Sequence of chain 2.A:
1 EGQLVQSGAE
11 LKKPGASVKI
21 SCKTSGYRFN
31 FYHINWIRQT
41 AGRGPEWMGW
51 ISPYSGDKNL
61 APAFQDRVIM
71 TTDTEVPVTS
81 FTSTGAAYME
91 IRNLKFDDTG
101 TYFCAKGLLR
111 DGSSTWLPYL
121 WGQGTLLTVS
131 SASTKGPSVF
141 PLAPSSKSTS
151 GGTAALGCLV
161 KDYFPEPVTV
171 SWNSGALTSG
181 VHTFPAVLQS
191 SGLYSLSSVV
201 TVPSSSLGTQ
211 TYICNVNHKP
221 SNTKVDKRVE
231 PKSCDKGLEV

Sequence of chain 2.E:
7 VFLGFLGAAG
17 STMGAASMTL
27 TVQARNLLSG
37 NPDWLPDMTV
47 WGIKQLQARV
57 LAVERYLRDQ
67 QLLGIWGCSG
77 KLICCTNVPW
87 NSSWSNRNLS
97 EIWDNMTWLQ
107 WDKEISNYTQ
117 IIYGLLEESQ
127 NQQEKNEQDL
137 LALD

Binding-site contacts:
Ligand atom O3 contacts residue HIS33 of chain 2.A at 3.1 Å (h-bond).
Ligand atom N2 contacts residue HIS33 of chain 2.A at 3.2 Å (h-bond).
Ligand atom C2 contacts residue ASN58 of chain 2.D at 2.5 Å.
Ligand atom C6 contacts residue ASP57 of chain 2.A at 3.7 Å.
Ligand atom O6 contacts residue SER113 of chain 2.A at 2.5 Å (h-bond).
Ligand atom O2 contacts residue THR115 of chain 2.A at 3.4 Å.
Ligand atom C8 contacts residue PHE31 of chain 2.A at 3.5 Å (hydrophobic).
Ligand atom O4 contacts residue TYR54 of chain 2.A at 3.7 Å.
Ligand atom C8 contacts residue ARG110 of chain 2.A at 3.7 Å.
Ligand atom C1 contacts residue ARG110 of chain 2.A at 3.5 Å.
Ligand atom N2 contacts residue ASN58 of chain 2.D at 2.9 Å (h-bond).
Ligand atom O5 contacts residue ASN58 of chain 2.D at 2.3 Å (h-bond).
Ligand atom O7 contacts residue ASN58 of chain 2.D at 3.0 Å (h-bond).
Ligand atom O7 contacts residue SER52 of chain 2.A at 3.6 Å.
Ligand atom O2 contacts residue GLY112 of chain 2.A at 2.8 Å (h-bond).
Ligand atom C5 contacts residue ARG110 of chain 2.A at 3.1 Å.
Ligand atom C6 contacts residue PHE31 of chain 2.A at 3.5 Å (hydrophobic).
Ligand atom C4 contacts residue ASP57 of chain 2.A at 3.6 Å.
Ligand atom C8 contacts residue SER17 of chain 2.E at 3.3 Å.
Ligand atom C1 contacts residue ASN58 of chain 2.D at 1.4 Å.
Ligand atom C2 contacts residue GLY112 of chain 2.A at 3.7 Å.
Ligand atom C5 contacts residue GLY112 of chain 2.A at 3.6 Å.
Ligand atom C5 contacts residue TYR54 of chain 2.A at 3.6 Å (hydrophobic).
Ligand atom C7 contacts residue SER17 of chain 2.E at 3.2 Å.
Ligand atom O6 contacts residue GLY112 of chain 2.A at 3.3 Å.
Ligand atom O6 contacts residue PHE31 of chain 2.A at 2.9 Å (h-bond).
Ligand atom C7 contacts residue ASN58 of chain 2.D at 3.2 Å.
Ligand atom C6 contacts residue ASN30 of chain 2.A at 3.4 Å.
Ligand atom O4 contacts residue ASP57 of chain 2.A at 2.5 Å (salt-bridge).
Ligand atom C5 contacts residue ASN58 of chain 2.D at 3.6 Å.
Ligand atom O7 contacts residue SER17 of chain 2.E at 2.4 Å (h-bond).
Ligand atom C7 contacts residue HIS33 of chain 2.A at 3.3 Å.
Ligand atom O4 contacts residue HIS95 of chain 2.B at 3.2 Å.
Ligand atom O5 contacts residue ARG110 of chain 2.A at 3.0 Å (salt-bridge).
Ligand atom C6 contacts residue GLY112 of chain 2.A at 3.4 Å.
Ligand atom O6 contacts residue ASN59 of chain 2.A at 2.6 Å (h-bond).
Ligand atom C6 contacts residue ASN59 of chain 2.A at 3.2 Å.
Ligand atom O6 contacts residue ASP57 of chain 2.A at 2.5 Å (salt-bridge).
Ligand atom O7 contacts residue HIS33 of chain 2.A at 3.7 Å.
Ligand atom O6 contacts residue ARG110 of chain 2.A at 2.7 Å (salt-bridge).

Sequence of chain 2.D:
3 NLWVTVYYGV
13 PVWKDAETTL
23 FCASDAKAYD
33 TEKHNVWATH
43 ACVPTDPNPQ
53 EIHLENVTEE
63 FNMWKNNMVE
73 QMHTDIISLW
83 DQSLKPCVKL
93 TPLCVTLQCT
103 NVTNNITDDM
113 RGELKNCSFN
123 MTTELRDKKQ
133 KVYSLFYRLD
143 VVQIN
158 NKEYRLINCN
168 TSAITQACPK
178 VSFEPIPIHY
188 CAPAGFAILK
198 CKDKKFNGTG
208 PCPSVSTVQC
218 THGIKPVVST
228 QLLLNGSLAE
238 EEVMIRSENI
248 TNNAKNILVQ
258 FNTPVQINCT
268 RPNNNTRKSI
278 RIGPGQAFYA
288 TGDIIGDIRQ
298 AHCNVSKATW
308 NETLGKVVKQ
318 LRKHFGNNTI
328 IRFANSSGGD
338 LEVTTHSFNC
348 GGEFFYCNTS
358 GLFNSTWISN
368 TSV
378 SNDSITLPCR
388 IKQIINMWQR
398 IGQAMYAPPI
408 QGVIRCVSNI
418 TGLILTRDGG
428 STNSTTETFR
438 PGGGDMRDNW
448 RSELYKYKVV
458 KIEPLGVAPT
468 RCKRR

Sequence of chain 2.B:
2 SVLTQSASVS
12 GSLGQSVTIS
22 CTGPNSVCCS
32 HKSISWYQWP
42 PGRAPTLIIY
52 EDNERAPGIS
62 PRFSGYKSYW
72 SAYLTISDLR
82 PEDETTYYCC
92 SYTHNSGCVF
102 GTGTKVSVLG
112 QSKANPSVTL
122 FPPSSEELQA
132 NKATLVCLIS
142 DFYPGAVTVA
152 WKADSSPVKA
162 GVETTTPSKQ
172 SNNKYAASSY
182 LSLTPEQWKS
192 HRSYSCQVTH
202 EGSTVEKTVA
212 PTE

A small-molecule ligand and the protein it binds are described below.
Small molecule (SMILES): CC(=O)N[C@H]1[C@H](O[C@H]2[C@H](O)[C@@H](NC(C)=O)CO[C@@H]2CO)O[C@H](CO)[C@@H](O[C@@H]2O[C@H](CO[C@H]3O[C@H](CO[C@H]4O[C@H](CO)[C@@H](O)[C@H](O)[C@@H]4O)[C@@H](O)[C@H](O[C@H]4O[C@H](CO)[C@@H](O)[C@H](O)[C@@H]4O)[C@@H]3O)[C@@H](O)[C@H](O[C@H]3O[C@H](CO)[C@@H](O)[C@H](O)[C@@H]3O)[C@@H]2O)[C@@H]1O